Sequence of chain 1.A:
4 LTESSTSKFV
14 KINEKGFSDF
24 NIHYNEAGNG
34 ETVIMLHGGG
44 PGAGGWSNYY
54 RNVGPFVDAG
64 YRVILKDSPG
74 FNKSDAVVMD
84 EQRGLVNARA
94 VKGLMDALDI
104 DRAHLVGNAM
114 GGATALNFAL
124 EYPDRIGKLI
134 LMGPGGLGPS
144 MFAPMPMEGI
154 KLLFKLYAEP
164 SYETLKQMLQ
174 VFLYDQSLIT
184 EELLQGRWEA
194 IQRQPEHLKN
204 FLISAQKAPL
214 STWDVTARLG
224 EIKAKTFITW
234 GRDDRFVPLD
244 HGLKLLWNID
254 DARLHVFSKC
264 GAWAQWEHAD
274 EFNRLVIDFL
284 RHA

This protein binds this small molecule.
Small molecule (SMILES): O=C(O)/C(O)=C\C=C\C(=O)c1ccccc1

Binding-site contacts:
Ligand atom OA3 contacts residue ARG190 of chain 1.A at 3.1 Å (salt-bridge).
Ligand atom CA1 contacts residue ARG190 of chain 1.A at 3.2 Å.
Ligand atom OA2 contacts residue PHE175 of chain 1.A at 3.1 Å.
Ligand atom CA5 contacts residue LEU156 of chain 1.A at 3.6 Å (hydrophobic).
Ligand atom CB5 contacts residue PHE239 of chain 1.A at 3.8 Å (hydrophobic).
Ligand atom OA4 contacts residue ALA112 of chain 1.A at 3.1 Å.
Ligand atom CB4 contacts residue GLY138 of chain 1.A at 3.6 Å.
Ligand atom CA6 contacts residue ALA112 of chain 1.A at 3.3 Å (hydrophobic).
Ligand atom CA4 contacts residue GLY42 of chain 1.A at 3.4 Å.
Ligand atom CB3 contacts residue LEU213 of chain 1.A at 3.8 Å (hydrophobic).
Ligand atom OA4 contacts residue MET113 of chain 1.A at 2.8 Å (h-bond).
Ligand atom CA2 contacts residue GLY43 of chain 1.A at 3.5 Å.
Ligand atom OA1 contacts residue ALA46 of chain 1.A at 3.5 Å.
Ligand atom CA2 contacts residue PHE175 of chain 1.A at 3.4 Å (hydrophobic).
Ligand atom OA1 contacts residue GLY42 of chain 1.A at 3.1 Å (h-bond).
Ligand atom CA3 contacts residue PHE175 of chain 1.A at 3.5 Å (hydrophobic).
Ligand atom OA1 contacts residue GLY41 of chain 1.A at 3.0 Å.
Ligand atom CA6 contacts residue MET113 of chain 1.A at 3.6 Å (hydrophobic).
Ligand atom CA2 contacts residue ARG190 of chain 1.A at 3.5 Å.
Ligand atom CB5 contacts residue ILE153 of chain 1.A at 3.3 Å (hydrophobic).
Ligand atom OA1 contacts residue ARG190 of chain 1.A at 3.6 Å (salt-bridge).
Ligand atom OA3 contacts residue PHE175 of chain 1.A at 3.4 Å.
Ligand atom CB2 contacts residue MET113 of chain 1.A at 3.6 Å (hydrophobic).
Ligand atom OA2 contacts residue ARG190 of chain 1.A at 3.0 Å (salt-bridge).
Ligand atom CB3 contacts residue GLY138 of chain 1.A at 3.7 Å.
Ligand atom OA4 contacts residue GLY41 of chain 1.A at 3.5 Å.
Ligand atom CB3 contacts residue TRP216 of chain 1.A at 3.8 Å (hydrophobic).
Ligand atom CA1 contacts residue PHE175 of chain 1.A at 3.7 Å (hydrophobic).
Ligand atom CA3 contacts residue GLY43 of chain 1.A at 3.6 Å.
Ligand atom CA1 contacts residue GLY43 of chain 1.A at 3.5 Å.
Ligand atom OA1 contacts residue GLY43 of chain 1.A at 2.8 Å (h-bond).
Ligand atom CB5 contacts residue VAL240 of chain 1.A at 3.5 Å (hydrophobic).
Ligand atom OA4 contacts residue GLY42 of chain 1.A at 2.7 Å (h-bond).
Ligand atom CA4 contacts residue GLY43 of chain 1.A at 3.6 Å.
Ligand atom CB6 contacts residue ILE153 of chain 1.A at 3.3 Å (hydrophobic).
Ligand atom CB1 contacts residue ALA112 of chain 1.A at 3.8 Å (hydrophobic).
Ligand atom CA5 contacts residue GLY42 of chain 1.A at 3.8 Å.
Ligand atom CB6 contacts residue VAL240 of chain 1.A at 3.7 Å (hydrophobic).
Ligand atom OA3 contacts residue MET171 of chain 1.A at 3.6 Å.
Ligand atom CA6 contacts residue GLY42 of chain 1.A at 3.5 Å.